Sequence of chain 2.A:
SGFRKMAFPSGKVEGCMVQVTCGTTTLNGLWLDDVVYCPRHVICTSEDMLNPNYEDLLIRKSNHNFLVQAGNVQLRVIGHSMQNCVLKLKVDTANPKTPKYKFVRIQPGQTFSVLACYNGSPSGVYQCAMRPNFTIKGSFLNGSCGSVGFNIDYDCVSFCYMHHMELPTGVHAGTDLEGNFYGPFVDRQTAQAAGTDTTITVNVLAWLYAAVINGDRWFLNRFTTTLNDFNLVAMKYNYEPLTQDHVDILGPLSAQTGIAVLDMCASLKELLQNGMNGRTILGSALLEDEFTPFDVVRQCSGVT

This protein binds this small molecule.
Small molecule (SMILES): CC(=O)Nc1cccc(N2CCCC2=O)c1

Binding-site contacts:
Ligand atom O contacts residue CYS145 of chain 2.A at 3.0 Å (h-bond).
Ligand atom C4 contacts residue THR26 of chain 2.A at 3.3 Å.
Ligand atom C contacts residue HIS164 of chain 2.A at 3.7 Å.
Ligand atom N contacts residue GLY143 of chain 2.A at 4.1 Å.
Ligand atom N contacts residue HIS41 of chain 2.A at 4.5 Å.
Ligand atom C2 contacts residue GLY143 of chain 2.A at 3.7 Å.
Ligand atom O contacts residue SER144 of chain 2.A at 3.5 Å (h-bond).
Ligand atom C1 contacts residue HIS41 of chain 2.A at 4.2 Å.
Ligand atom C3 contacts residue ASN142 of chain 2.A at 4.5 Å.
Ligand atom N contacts residue CYS145 of chain 2.A at 4.0 Å.
Ligand atom C6 contacts residue ASN142 of chain 2.A at 3.7 Å.
Ligand atom C5 contacts residue THR26 of chain 2.A at 4.4 Å.
Ligand atom C1 contacts residue ASN142 of chain 2.A at 4.4 Å.
Ligand atom O1 contacts residue ASN142 of chain 2.A at 3.7 Å.
Ligand atom C contacts residue CYS145 of chain 2.A at 1.8 Å (hydrophobic).
Ligand atom N contacts residue ASN142 of chain 2.A at 4.2 Å.
Ligand atom C1 contacts residue CYS145 of chain 2.A at 2.8 Å (hydrophobic).
Ligand atom C2 contacts residue ASN142 of chain 2.A at 4.2 Å.
Ligand atom C9 contacts residue ASN142 of chain 2.A at 3.5 Å.
Ligand atom C11 contacts residue ASN142 of chain 2.A at 3.4 Å.
Ligand atom C7 contacts residue GLY143 of chain 2.A at 4.3 Å.
Ligand atom C5 contacts residue ASN142 of chain 2.A at 4.3 Å.
Ligand atom C3 contacts residue GLY143 of chain 2.A at 3.5 Å.
Ligand atom O contacts residue GLY143 of chain 2.A at 3.0 Å (h-bond).
Ligand atom C4 contacts residue GLY143 of chain 2.A at 3.9 Å.
Ligand atom C3 contacts residue THR25 of chain 2.A at 4.2 Å.
Ligand atom C7 contacts residue ASN142 of chain 2.A at 3.5 Å.
Ligand atom O contacts residue ASN142 of chain 2.A at 3.9 Å.
Ligand atom C1 contacts residue GLY143 of chain 2.A at 3.9 Å.
Ligand atom C8 contacts residue ASN142 of chain 2.A at 3.7 Å.
Ligand atom C4 contacts residue THR25 of chain 2.A at 4.1 Å.
Ligand atom C contacts residue HIS41 of chain 2.A at 3.2 Å.
Ligand atom N1 contacts residue ASN142 of chain 2.A at 3.4 Å (h-bond).
Ligand atom C3 contacts residue THR26 of chain 2.A at 3.6 Å.
Ligand atom O contacts residue LEU141 of chain 2.A at 4.0 Å.
Ligand atom C10 contacts residue ASN142 of chain 2.A at 3.7 Å.